Binding-site contacts:
Ligand atom C3 contacts residue GLU38 of chain 1.A at 3.7 Å.
Ligand atom C4 contacts residue ASP70 of chain 1.A at 3.5 Å.
Ligand atom C82 contacts residue ARG71 of chain 1.A at 4.0 Å.
Ligand atom C82 contacts residue ARG144 of chain 1.A at 3.5 Å.
Ligand atom O1A contacts residue TYR321 of chain 1.A at 3.4 Å (h-bond).
Ligand atom C3 contacts residue TYR321 of chain 1.A at 3.3 Å (hydrophobic).
Ligand atom C4 contacts residue TYR321 of chain 1.A at 3.6 Å (hydrophobic).
Ligand atom C1 contacts residue ARG37 of chain 1.A at 4.0 Å.
Ligand atom C7 contacts residue ARG212 of chain 1.A at 3.7 Å.
Ligand atom O1A contacts residue ARG287 of chain 1.A at 2.9 Å (salt-bridge).
Ligand atom C82 contacts residue ILE142 of chain 1.A at 3.6 Å (hydrophobic).
Ligand atom C11 contacts residue ARG71 of chain 1.A at 4.0 Å.
Ligand atom C3 contacts residue ARG37 of chain 1.A at 3.8 Å.
Ligand atom C5 contacts residue ASP70 of chain 1.A at 3.8 Å.
Ligand atom C91 contacts residue ARG212 of chain 1.A at 3.8 Å.
Ligand atom C7 contacts residue TYR321 of chain 1.A at 3.2 Å (hydrophobic).
Ligand atom O10 contacts residue ARG71 of chain 1.A at 2.8 Å (salt-bridge).
Ligand atom C91 contacts residue ASN214 of chain 1.A at 3.6 Å.
Ligand atom O1B contacts residue ARG212 of chain 1.A at 3.1 Å (salt-bridge).
Ligand atom O1A contacts residue ARG37 of chain 1.A at 2.9 Å (salt-bridge).
Ligand atom C10 contacts residue ARG71 of chain 1.A at 3.8 Å.
Ligand atom C9 contacts residue GLU196 of chain 1.A at 3.4 Å.
Ligand atom C3 contacts residue ASP70 of chain 1.A at 3.2 Å.
Ligand atom C4 contacts residue GLU38 of chain 1.A at 3.6 Å.
Ligand atom C8 contacts residue GLU196 of chain 1.A at 3.8 Å.
Ligand atom C7 contacts residue GLU197 of chain 1.A at 3.9 Å.
Ligand atom O10 contacts residue ASP70 of chain 1.A at 3.2 Å.
Ligand atom C1 contacts residue TYR321 of chain 1.A at 3.0 Å (hydrophobic).
Ligand atom C6 contacts residue TYR321 of chain 1.A at 4.0 Å (hydrophobic).
Ligand atom O1B contacts residue TYR321 of chain 1.A at 3.5 Å (h-bond).
Ligand atom C1 contacts residue ARG287 of chain 1.A at 3.5 Å.
Ligand atom O1B contacts residue ARG287 of chain 1.A at 2.8 Å (salt-bridge).
Ligand atom C11 contacts residue TRP98 of chain 1.A at 3.9 Å (hydrophobic).
Ligand atom C6 contacts residue GLU197 of chain 1.A at 3.8 Å.
Ligand atom N4 contacts residue ASP70 of chain 1.A at 3.0 Å (salt-bridge).
Ligand atom C1 contacts residue ARG212 of chain 1.A at 3.8 Å.
Ligand atom C81 contacts residue ARG144 of chain 1.A at 4.0 Å.
Ligand atom C2 contacts residue TYR321 of chain 1.A at 2.8 Å (hydrophobic).
Ligand atom C11 contacts residue ILE142 of chain 1.A at 3.9 Å (hydrophobic).
Ligand atom N4 contacts residue GLU38 of chain 1.A at 2.8 Å (salt-bridge).

This small molecule binds to this protein.
Small molecule (SMILES): CCC(CC)O[C@@H]1C=C(C(=O)O)C[C@H](N)[C@H]1NC(C)=O

Sequence of chain 1.A:
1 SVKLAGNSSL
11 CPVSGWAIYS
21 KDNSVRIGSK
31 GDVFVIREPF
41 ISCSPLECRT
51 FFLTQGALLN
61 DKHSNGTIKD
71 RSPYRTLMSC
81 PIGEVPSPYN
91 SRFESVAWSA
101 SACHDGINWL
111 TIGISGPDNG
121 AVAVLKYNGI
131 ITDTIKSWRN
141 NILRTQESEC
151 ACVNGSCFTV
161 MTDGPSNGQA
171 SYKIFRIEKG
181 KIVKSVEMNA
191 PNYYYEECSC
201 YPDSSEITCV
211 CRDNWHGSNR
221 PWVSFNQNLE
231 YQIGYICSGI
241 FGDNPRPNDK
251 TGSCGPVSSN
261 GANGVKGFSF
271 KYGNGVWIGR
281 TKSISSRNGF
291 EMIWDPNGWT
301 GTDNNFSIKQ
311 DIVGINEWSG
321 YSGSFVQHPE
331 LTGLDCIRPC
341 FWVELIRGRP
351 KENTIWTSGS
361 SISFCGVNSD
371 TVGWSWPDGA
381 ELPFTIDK